Binding-site contacts:
Ligand atom O1 contacts residue ILE143 of chain 1.C at 3.8 Å.
Ligand atom O2 contacts residue PHE138 of chain 1.D at 3.1 Å.
Ligand atom N1 contacts residue GLY179 of chain 1.C at 3.7 Å.
Ligand atom N1 contacts residue CYS178 of chain 1.C at 3.6 Å.
Ligand atom N4 contacts residue PHE160 of chain 1.D at 3.2 Å.
Ligand atom O3 contacts residue PHE160 of chain 1.D at 3.8 Å.
Ligand atom O1 contacts residue CYS119 of chain 1.C at 3.0 Å (h-bond).
Ligand atom C2 contacts residue PHE160 of chain 1.D at 3.2 Å (hydrophobic).
Ligand atom C4 contacts residue LEU193 of chain 1.C at 3.9 Å (hydrophobic).
Ligand atom N3 contacts residue PHE160 of chain 1.D at 3.3 Å.
Ligand atom S1 contacts residue ZN1 of chain 1.I at 3.2 Å.
Ligand atom N2 contacts residue GLY179 of chain 1.C at 3.1 Å.
Ligand atom C1 contacts residue GLY179 of chain 1.C at 3.9 Å.
Ligand atom C1 contacts residue GLY180 of chain 1.C at 3.4 Å.
Ligand atom S1 contacts residue ASP121 of chain 1.C at 3.9 Å.
Ligand atom N2 contacts residue GLY180 of chain 1.C at 3.4 Å (h-bond).
Ligand atom O3 contacts residue LEU193 of chain 1.C at 3.8 Å.
Ligand atom N3 contacts residue GLY179 of chain 1.C at 3.3 Å.
Ligand atom N1 contacts residue ASP121 of chain 1.C at 2.9 Å (salt-bridge).
Ligand atom O1 contacts residue ZN1 of chain 1.I at 3.2 Å.
Ligand atom N1 contacts residue HIS175 of chain 1.C at 3.2 Å (h-bond).
Ligand atom S2 contacts residue PHE160 of chain 1.D at 3.8 Å.
Ligand atom O2 contacts residue GLN110 of chain 1.D at 3.1 Å (h-bond).
Ligand atom O2 contacts residue ASP121 of chain 1.C at 3.5 Å (salt-bridge).
Ligand atom S2 contacts residue GLY179 of chain 1.C at 3.9 Å.
Ligand atom C2 contacts residue GLY179 of chain 1.C at 3.2 Å.
Ligand atom N4 contacts residue GLY179 of chain 1.C at 3.5 Å (h-bond).
Ligand atom C4 contacts residue LEU190 of chain 1.C at 3.8 Å (hydrophobic).
Ligand atom O1 contacts residue ALA144 of chain 1.C at 3.8 Å.
Ligand atom N1 contacts residue ZN1 of chain 1.I at 2.1 Å.
Ligand atom O2 contacts residue PHE160 of chain 1.D at 3.7 Å.
Ligand atom C3 contacts residue PHE160 of chain 1.D at 3.6 Å (hydrophobic).
Ligand atom C1 contacts residue PHE160 of chain 1.D at 3.6 Å (hydrophobic).
Ligand atom S1 contacts residue CYS119 of chain 1.C at 3.7 Å.
Ligand atom N3 contacts residue GLY180 of chain 1.C at 3.6 Å (h-bond).
Ligand atom N2 contacts residue PHE160 of chain 1.D at 3.2 Å.
Ligand atom S2 contacts residue GLY180 of chain 1.C at 3.3 Å (h-bond).
Ligand atom C2 contacts residue GLY180 of chain 1.C at 3.3 Å.
Ligand atom N1 contacts residue CYS119 of chain 1.C at 3.5 Å (h-bond).
Ligand atom S2 contacts residue ILE143 of chain 1.C at 3.8 Å.

Sequence of chain 1.C:
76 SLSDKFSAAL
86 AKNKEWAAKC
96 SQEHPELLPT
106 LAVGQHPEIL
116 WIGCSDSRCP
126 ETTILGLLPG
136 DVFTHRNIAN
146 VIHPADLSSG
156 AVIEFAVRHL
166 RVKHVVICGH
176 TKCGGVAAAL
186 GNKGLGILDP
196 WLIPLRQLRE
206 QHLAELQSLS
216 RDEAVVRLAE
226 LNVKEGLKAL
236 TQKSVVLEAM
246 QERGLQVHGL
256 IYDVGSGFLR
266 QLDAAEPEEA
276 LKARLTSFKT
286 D

Sequence of chain 1.D:
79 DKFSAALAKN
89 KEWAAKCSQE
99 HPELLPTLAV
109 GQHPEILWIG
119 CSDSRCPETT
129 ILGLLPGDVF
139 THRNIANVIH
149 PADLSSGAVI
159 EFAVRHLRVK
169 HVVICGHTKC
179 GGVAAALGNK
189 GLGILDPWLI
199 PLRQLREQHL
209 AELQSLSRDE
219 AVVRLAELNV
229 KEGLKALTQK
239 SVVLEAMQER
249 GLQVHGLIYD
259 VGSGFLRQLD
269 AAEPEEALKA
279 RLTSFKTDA

A protein and the small-molecule ligand that binds it are described below.
Small molecule (SMILES): CC(=O)Nc1nnc(S(N)(=O)=O)s1